Sequence of chain 50.F:
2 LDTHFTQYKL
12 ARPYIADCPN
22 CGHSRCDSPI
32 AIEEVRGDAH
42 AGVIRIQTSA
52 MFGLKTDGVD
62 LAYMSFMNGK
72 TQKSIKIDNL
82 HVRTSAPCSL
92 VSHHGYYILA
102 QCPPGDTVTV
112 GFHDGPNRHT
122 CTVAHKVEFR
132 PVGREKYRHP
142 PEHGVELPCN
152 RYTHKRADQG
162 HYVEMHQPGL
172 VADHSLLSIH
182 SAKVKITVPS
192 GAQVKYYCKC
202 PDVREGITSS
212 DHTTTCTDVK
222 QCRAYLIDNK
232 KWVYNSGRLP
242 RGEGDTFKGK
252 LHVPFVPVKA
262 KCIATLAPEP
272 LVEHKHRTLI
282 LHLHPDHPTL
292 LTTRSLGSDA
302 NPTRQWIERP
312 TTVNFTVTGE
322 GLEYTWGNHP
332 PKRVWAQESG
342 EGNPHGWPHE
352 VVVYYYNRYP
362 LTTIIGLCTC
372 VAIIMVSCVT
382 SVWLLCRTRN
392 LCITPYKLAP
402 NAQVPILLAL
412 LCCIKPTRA

Binding-site contacts:
Ligand atom C4 contacts residue ASN80 of chain 50.D at 4.0 Å.
Ligand atom SBB contacts residue HIS82 of chain 50.F at 3.5 Å (h-bond).
Ligand atom O2 contacts residue HIS82 of chain 50.F at 4.0 Å.
Ligand atom OAF contacts residue HIS114 of chain 50.H at 4.1 Å.
Ligand atom O1 contacts residue HIS114 of chain 50.H at 2.8 Å (h-bond).
Ligand atom OAB contacts residue ARG119 of chain 50.H at 3.5 Å.
Ligand atom OAB contacts residue HIS114 of chain 50.H at 3.3 Å.
Ligand atom SAG contacts residue ASN80 of chain 50.D at 4.3 Å.
Ligand atom C2 contacts residue HIS82 of chain 50.D at 4.2 Å.
Ligand atom C6 contacts residue ASN80 of chain 50.D at 3.8 Å.
Ligand atom OAF contacts residue HIS82 of chain 50.D at 3.2 Å (h-bond).
Ligand atom SAG contacts residue HIS82 of chain 50.D at 3.7 Å.
Ligand atom O6B contacts residue ASN80 of chain 50.D at 3.0 Å (h-bond).
Ligand atom OBI contacts residue HIS82 of chain 50.F at 2.9 Å.
Ligand atom OBF contacts residue HIS82 of chain 50.F at 3.9 Å.
Ligand atom C3 contacts residue HIS82 of chain 50.D at 4.3 Å.
Ligand atom O3 contacts residue HIS82 of chain 50.D at 3.9 Å.
Ligand atom C1 contacts residue HIS82 of chain 50.H at 3.7 Å.
Ligand atom C5 contacts residue HIS82 of chain 50.H at 4.0 Å.
Ligand atom N2 contacts residue HIS114 of chain 50.H at 4.1 Å.
Ligand atom SAG contacts residue HIS114 of chain 50.H at 4.1 Å.
Ligand atom O5 contacts residue HIS82 of chain 50.H at 3.2 Å (h-bond).
Ligand atom O1 contacts residue HIS82 of chain 50.H at 3.6 Å.
Ligand atom OBE contacts residue HIS82 of chain 50.F at 2.9 Å (h-bond).
Ligand atom O4 contacts residue HIS114 of chain 50.D at 3.6 Å.
Ligand atom O3 contacts residue HIS114 of chain 50.D at 3.3 Å (h-bond).
Ligand atom OBF contacts residue HIS114 of chain 50.F at 3.9 Å.
Ligand atom OAH contacts residue ASN80 of chain 50.D at 3.2 Å (h-bond).
Ligand atom OBA contacts residue HIS114 of chain 50.D at 3.0 Å (h-bond).
Ligand atom O4 contacts residue ASN80 of chain 50.D at 3.1 Å (h-bond).
Ligand atom C1 contacts residue HIS114 of chain 50.H at 3.5 Å.
Ligand atom OBC contacts residue HIS82 of chain 50.F at 3.2 Å (h-bond).
Ligand atom OBC contacts residue HIS114 of chain 50.D at 4.1 Å.
Ligand atom OBI contacts residue HIS114 of chain 50.F at 3.0 Å (h-bond).
Ligand atom OBA contacts residue HIS82 of chain 50.D at 4.2 Å.
Ligand atom SBG contacts residue HIS82 of chain 50.F at 4.0 Å.
Ligand atom OBH contacts residue HIS114 of chain 50.F at 3.1 Å (h-bond).
Ligand atom SBB contacts residue HIS114 of chain 50.D at 4.2 Å.
Ligand atom SBG contacts residue HIS114 of chain 50.F at 3.5 Å (h-bond).
Ligand atom OAH contacts residue HIS82 of chain 50.D at 3.1 Å (h-bond).

Sequence of chain 50.D:
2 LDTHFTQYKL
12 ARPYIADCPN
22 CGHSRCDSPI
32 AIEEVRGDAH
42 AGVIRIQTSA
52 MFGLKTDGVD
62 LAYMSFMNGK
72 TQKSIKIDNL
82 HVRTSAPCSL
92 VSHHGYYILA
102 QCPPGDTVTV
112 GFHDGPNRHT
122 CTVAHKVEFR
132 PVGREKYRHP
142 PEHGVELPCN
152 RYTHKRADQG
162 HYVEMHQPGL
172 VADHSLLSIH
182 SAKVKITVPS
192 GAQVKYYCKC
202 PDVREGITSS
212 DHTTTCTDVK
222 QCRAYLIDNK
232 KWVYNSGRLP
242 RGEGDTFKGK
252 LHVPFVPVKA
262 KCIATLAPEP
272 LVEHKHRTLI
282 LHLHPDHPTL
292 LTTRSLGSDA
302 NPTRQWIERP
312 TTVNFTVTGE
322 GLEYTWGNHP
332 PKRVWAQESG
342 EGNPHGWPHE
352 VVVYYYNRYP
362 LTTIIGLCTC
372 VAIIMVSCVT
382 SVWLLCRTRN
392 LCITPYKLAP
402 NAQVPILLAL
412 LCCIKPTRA

The small molecule below binds the protein below.
Small molecule (SMILES): O=C(O)[C@@H]1O[C@H](O[C@H]2[C@@H](OS(=O)(=O)O)O[C@@H](O)[C@H](NS(=O)(=O)O)[C@H]2O)[C@@H](OS(=O)(=O)O)[C@H](O)[C@@H]1O

Sequence of chain 50.H:
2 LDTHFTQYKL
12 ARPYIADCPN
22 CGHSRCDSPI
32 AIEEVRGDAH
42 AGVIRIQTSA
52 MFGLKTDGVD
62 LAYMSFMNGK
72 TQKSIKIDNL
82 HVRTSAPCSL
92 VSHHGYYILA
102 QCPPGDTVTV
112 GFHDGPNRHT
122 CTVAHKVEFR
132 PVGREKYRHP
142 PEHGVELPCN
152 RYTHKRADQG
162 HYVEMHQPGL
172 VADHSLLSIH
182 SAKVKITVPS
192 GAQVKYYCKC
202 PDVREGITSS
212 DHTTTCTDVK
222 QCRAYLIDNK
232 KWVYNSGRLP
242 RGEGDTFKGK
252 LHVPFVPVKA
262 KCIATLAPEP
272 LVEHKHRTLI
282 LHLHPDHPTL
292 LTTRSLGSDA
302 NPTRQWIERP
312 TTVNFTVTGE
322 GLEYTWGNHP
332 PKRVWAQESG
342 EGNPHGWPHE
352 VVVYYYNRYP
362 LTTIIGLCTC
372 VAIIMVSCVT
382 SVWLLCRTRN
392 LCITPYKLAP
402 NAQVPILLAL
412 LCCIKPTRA